Sequence of chain 1.D:
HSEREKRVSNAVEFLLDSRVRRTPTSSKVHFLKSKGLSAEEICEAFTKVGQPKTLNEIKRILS

The protein below binds the small molecule below.
Small molecule (SMILES): COc1ccc(CN2CCc3c(c(C(=O)N[C@@H](CC(=O)O)c4ccccc4)nn3CCO)C2)c2ccccc12

Binding-site contacts:
Ligand atom C19 contacts residue PHE18 of chain 1.D at 3.9 Å (hydrophobic).
Ligand atom C35 contacts residue ALA15 of chain 1.D at 3.6 Å (hydrophobic).
Ligand atom C16 contacts residue PHE18 of chain 1.D at 3.9 Å (hydrophobic).
Ligand atom C5 contacts residue PHE35 of chain 1.D at 3.7 Å (hydrophobic).
Ligand atom C8 contacts residue THR27 of chain 1.D at 3.6 Å.
Ligand atom O2 contacts residue THR27 of chain 1.D at 3.7 Å.
Ligand atom C32 contacts residue ASN14 of chain 1.D at 3.7 Å.
Ligand atom C33 contacts residue LEU41 of chain 1.D at 3.9 Å (hydrophobic).
Ligand atom C1 contacts residue SER31 of chain 1.D at 3.6 Å.
Ligand atom C35 contacts residue ASN14 of chain 1.D at 3.6 Å.
Ligand atom C33 contacts residue LYS39 of chain 1.D at 3.6 Å.
Ligand atom C1 contacts residue PHE18 of chain 1.D at 3.9 Å (hydrophobic).
Ligand atom C7 contacts residue THR27 of chain 1.D at 3.4 Å.
Ligand atom C34 contacts residue LEU36 of chain 1.D at 3.8 Å (hydrophobic).
Ligand atom C34 contacts residue ASN14 of chain 1.D at 3.8 Å.
Ligand atom C33 contacts residue ASN14 of chain 1.D at 3.7 Å.
Ligand atom C15 contacts residue PHE18 of chain 1.D at 4.0 Å (hydrophobic).
Ligand atom C21 contacts residue PHE18 of chain 1.D at 4.0 Å (hydrophobic).
Ligand atom C36 contacts residue ASN14 of chain 1.D at 3.7 Å.
Ligand atom C15 contacts residue PHE35 of chain 1.D at 4.0 Å (hydrophobic).
Ligand atom O27 contacts residue PHE35 of chain 1.D at 3.4 Å.
Ligand atom C35 contacts residue LEU36 of chain 1.D at 3.6 Å (hydrophobic).
Ligand atom C31 contacts residue ASN14 of chain 1.D at 3.7 Å.
Ligand atom O27 contacts residue LYS39 of chain 1.D at 3.8 Å.
Ligand atom C6 contacts residue VAL24 of chain 1.D at 4.0 Å (hydrophobic).
Ligand atom C34 contacts residue LYS39 of chain 1.D at 3.9 Å.
Ligand atom C1 contacts residue PHE35 of chain 1.D at 3.7 Å (hydrophobic).
Ligand atom C5 contacts residue PHE18 of chain 1.D at 3.6 Å (hydrophobic).
Ligand atom C3 contacts residue PHE18 of chain 1.D at 3.7 Å (hydrophobic).
Ligand atom C34 contacts residue ALA15 of chain 1.D at 3.9 Å (hydrophobic).
Ligand atom C32 contacts residue LYS39 of chain 1.D at 4.0 Å.
Ligand atom C1 contacts residue LYS32 of chain 1.D at 4.0 Å.
Ligand atom C4 contacts residue PHE18 of chain 1.D at 3.5 Å (hydrophobic).
Ligand atom C34 contacts residue LEU41 of chain 1.D at 3.6 Å (hydrophobic).
Ligand atom C12 contacts residue PHE18 of chain 1.D at 4.0 Å (hydrophobic).
Ligand atom C4 contacts residue PHE35 of chain 1.D at 3.7 Å (hydrophobic).
Ligand atom O2 contacts residue PHE18 of chain 1.D at 3.9 Å.
Ligand atom C30 contacts residue ASN14 of chain 1.D at 3.6 Å.
Ligand atom C1 contacts residue THR27 of chain 1.D at 4.0 Å.
Ligand atom C9 contacts residue ARG23 of chain 1.D at 3.6 Å.